Sequence of chain 1.A:
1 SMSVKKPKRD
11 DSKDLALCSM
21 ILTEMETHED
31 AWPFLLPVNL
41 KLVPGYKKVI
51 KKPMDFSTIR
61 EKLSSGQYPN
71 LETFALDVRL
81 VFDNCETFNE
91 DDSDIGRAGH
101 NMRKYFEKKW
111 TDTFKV

A small-molecule ligand and the protein it binds are described below.
Small molecule (SMILES): Nc1ncnc2[nH]cnc12

Binding-site contacts:
Ligand atom N1 contacts residue VAL38 of chain 1.A at 4.4 Å.
Ligand atom C4 contacts residue VAL38 of chain 1.A at 4.1 Å (hydrophobic).
Ligand atom N9 contacts residue VAL38 of chain 1.A at 4.2 Å.
Ligand atom C8 contacts residue PHE34 of chain 1.A at 4.0 Å (hydrophobic).
Ligand atom N6 contacts residue ILE95 of chain 1.A at 4.2 Å.
Ligand atom N7 contacts residue ILE95 of chain 1.A at 4.2 Å.
Ligand atom N3 contacts residue PHE88 of chain 1.A at 3.6 Å.
Ligand atom N7 contacts residue VAL38 of chain 1.A at 3.8 Å.
Ligand atom C8 contacts residue VAL38 of chain 1.A at 4.1 Å (hydrophobic).
Ligand atom C5 contacts residue ILE95 of chain 1.A at 3.8 Å (hydrophobic).
Ligand atom C2 contacts residue VAL43 of chain 1.A at 4.1 Å (hydrophobic).
Ligand atom C2 contacts residue PHE88 of chain 1.A at 3.6 Å (hydrophobic).
Ligand atom N3 contacts residue ASN89 of chain 1.A at 3.3 Å (h-bond).
Ligand atom C8 contacts residue PRO33 of chain 1.A at 3.2 Å (hydrophobic).
Ligand atom C5 contacts residue VAL38 of chain 1.A at 3.8 Å (hydrophobic).
Ligand atom C4 contacts residue ILE95 of chain 1.A at 4.1 Å (hydrophobic).
Ligand atom C2 contacts residue ASN89 of chain 1.A at 4.0 Å.
Ligand atom N9 contacts residue ASN89 of chain 1.A at 3.4 Å (h-bond).
Ligand atom C8 contacts residue ILE95 of chain 1.A at 3.9 Å (hydrophobic).
Ligand atom C6 contacts residue ILE95 of chain 1.A at 3.9 Å (hydrophobic).
Ligand atom N3 contacts residue TYR46 of chain 1.A at 3.9 Å.
Ligand atom C4 contacts residue ASN89 of chain 1.A at 3.6 Å.
Ligand atom C4 contacts residue TYR46 of chain 1.A at 4.3 Å (hydrophobic).
Ligand atom C2 contacts residue TYR46 of chain 1.A at 4.4 Å (hydrophobic).
Ligand atom N9 contacts residue ILE95 of chain 1.A at 3.8 Å.
Ligand atom C6 contacts residue VAL38 of chain 1.A at 4.3 Å (hydrophobic).
Ligand atom N1 contacts residue VAL43 of chain 1.A at 4.1 Å.
Ligand atom C5 contacts residue PRO33 of chain 1.A at 4.3 Å (hydrophobic).
Ligand atom N7 contacts residue PRO33 of chain 1.A at 3.0 Å (h-bond).
Ligand atom N1 contacts residue ILE95 of chain 1.A at 4.3 Å.